Sequence of chain 1.A:
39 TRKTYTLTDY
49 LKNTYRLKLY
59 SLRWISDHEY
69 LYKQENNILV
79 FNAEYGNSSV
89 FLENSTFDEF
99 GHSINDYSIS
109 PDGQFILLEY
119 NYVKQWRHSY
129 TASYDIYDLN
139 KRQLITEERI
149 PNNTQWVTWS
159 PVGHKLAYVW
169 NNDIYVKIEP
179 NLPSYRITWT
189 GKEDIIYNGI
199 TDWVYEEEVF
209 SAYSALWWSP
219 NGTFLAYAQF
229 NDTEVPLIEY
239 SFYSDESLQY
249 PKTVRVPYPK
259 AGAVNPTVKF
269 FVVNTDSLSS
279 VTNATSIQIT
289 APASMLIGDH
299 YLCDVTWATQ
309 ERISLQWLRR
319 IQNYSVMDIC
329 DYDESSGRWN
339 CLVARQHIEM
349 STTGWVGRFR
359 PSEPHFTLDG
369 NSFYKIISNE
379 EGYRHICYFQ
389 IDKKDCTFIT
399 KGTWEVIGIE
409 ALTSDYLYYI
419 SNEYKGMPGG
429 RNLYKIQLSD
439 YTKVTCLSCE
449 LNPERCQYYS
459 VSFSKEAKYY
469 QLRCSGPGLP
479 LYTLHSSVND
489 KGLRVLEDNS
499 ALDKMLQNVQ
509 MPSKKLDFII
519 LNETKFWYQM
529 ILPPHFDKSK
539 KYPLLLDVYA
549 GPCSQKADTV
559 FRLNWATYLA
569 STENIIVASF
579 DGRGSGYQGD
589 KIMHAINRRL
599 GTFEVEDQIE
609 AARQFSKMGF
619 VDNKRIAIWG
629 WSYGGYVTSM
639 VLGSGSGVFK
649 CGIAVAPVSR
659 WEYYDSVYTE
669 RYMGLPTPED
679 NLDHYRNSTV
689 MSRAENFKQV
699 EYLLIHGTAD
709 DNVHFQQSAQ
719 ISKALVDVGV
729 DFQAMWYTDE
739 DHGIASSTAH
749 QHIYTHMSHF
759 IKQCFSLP

A small-molecule ligand and the protein it binds are described below.
Small molecule (SMILES): CC(=O)N[C@H]1[C@H](O[C@H]2[C@H](O)[C@@H](NC(C)=O)CO[C@@H]2CO)O[C@H](CO)[C@@H](O)[C@@H]1O

Binding-site contacts:
Ligand atom C2 contacts residue ASN150 of chain 1.A at 2.5 Å.
Ligand atom C8 contacts residue PRO149 of chain 1.A at 3.3 Å (hydrophobic).
Ligand atom N2 contacts residue ASN150 of chain 1.A at 2.8 Å (h-bond).
Ligand atom O3 contacts residue ASN150 of chain 1.A at 4.4 Å.
Ligand atom N2 contacts residue PRO149 of chain 1.A at 4.4 Å.
Ligand atom C8 contacts residue ASN150 of chain 1.A at 4.2 Å.
Ligand atom O5 contacts residue ASN150 of chain 1.A at 2.4 Å (h-bond).
Ligand atom C7 contacts residue PRO149 of chain 1.A at 4.2 Å (hydrophobic).
Ligand atom C8 contacts residue ILE148 of chain 1.A at 4.1 Å (hydrophobic).
Ligand atom C6 contacts residue ASN150 of chain 1.A at 4.3 Å.
Ligand atom C3 contacts residue ASN150 of chain 1.A at 3.1 Å.
Ligand atom C1 contacts residue ASN150 of chain 1.A at 1.4 Å.
Ligand atom C8 contacts residue ARG147 of chain 1.A at 3.9 Å.
Ligand atom C7 contacts residue ASN150 of chain 1.A at 4.0 Å.
Ligand atom C4 contacts residue ASN150 of chain 1.A at 3.7 Å.
Ligand atom C5 contacts residue ASN150 of chain 1.A at 3.0 Å.